The small molecule below binds the protein below.
Small molecule (SMILES): CC(=O)N[C@H]1[C@H](O[C@H]2[C@H](O)[C@@H](NC(C)=O)CO[C@@H]2CO)O[C@H](CO)[C@@H](O)[C@@H]1O

Binding-site contacts:
Ligand atom O6 contacts residue VAL1289 of chain 1.B at 3.9 Å.
Ligand atom C5 contacts residue ASN1293 of chain 1.B at 3.7 Å.
Ligand atom C7 contacts residue VAL1289 of chain 1.B at 4.0 Å (hydrophobic).
Ligand atom O7 contacts residue VAL1289 of chain 1.B at 3.5 Å (h-bond).
Ligand atom C8 contacts residue ASN1293 of chain 1.B at 3.8 Å.
Ligand atom N2 contacts residue VAL1289 of chain 1.B at 3.9 Å.
Ligand atom C7 contacts residue ASN1293 of chain 1.B at 3.5 Å.
Ligand atom C3 contacts residue VAL1289 of chain 1.B at 3.9 Å (hydrophobic).
Ligand atom C5 contacts residue ASP1243 of chain 1.B at 4.4 Å.
Ligand atom O5 contacts residue VAL1289 of chain 1.B at 3.8 Å.
Ligand atom C1 contacts residue ASN1293 of chain 1.B at 1.4 Å.
Ligand atom O7 contacts residue PHE1291 of chain 1.B at 3.9 Å.
Ligand atom N2 contacts residue ASN1293 of chain 1.B at 2.8 Å (h-bond).
Ligand atom O5 contacts residue ASN1293 of chain 1.B at 2.4 Å (h-bond).
Ligand atom C4 contacts residue ASN1293 of chain 1.B at 4.2 Å.
Ligand atom O4 contacts residue VAL1289 of chain 1.B at 4.0 Å.
Ligand atom C2 contacts residue ASN1293 of chain 1.B at 2.4 Å.
Ligand atom O7 contacts residue ASN1293 of chain 1.B at 4.4 Å.
Ligand atom C3 contacts residue ASN1293 of chain 1.B at 3.8 Å.
Ligand atom C6 contacts residue ASP1243 of chain 1.B at 4.0 Å.
Ligand atom O3 contacts residue VAL1289 of chain 1.B at 3.4 Å.

Sequence of chain 1.B:
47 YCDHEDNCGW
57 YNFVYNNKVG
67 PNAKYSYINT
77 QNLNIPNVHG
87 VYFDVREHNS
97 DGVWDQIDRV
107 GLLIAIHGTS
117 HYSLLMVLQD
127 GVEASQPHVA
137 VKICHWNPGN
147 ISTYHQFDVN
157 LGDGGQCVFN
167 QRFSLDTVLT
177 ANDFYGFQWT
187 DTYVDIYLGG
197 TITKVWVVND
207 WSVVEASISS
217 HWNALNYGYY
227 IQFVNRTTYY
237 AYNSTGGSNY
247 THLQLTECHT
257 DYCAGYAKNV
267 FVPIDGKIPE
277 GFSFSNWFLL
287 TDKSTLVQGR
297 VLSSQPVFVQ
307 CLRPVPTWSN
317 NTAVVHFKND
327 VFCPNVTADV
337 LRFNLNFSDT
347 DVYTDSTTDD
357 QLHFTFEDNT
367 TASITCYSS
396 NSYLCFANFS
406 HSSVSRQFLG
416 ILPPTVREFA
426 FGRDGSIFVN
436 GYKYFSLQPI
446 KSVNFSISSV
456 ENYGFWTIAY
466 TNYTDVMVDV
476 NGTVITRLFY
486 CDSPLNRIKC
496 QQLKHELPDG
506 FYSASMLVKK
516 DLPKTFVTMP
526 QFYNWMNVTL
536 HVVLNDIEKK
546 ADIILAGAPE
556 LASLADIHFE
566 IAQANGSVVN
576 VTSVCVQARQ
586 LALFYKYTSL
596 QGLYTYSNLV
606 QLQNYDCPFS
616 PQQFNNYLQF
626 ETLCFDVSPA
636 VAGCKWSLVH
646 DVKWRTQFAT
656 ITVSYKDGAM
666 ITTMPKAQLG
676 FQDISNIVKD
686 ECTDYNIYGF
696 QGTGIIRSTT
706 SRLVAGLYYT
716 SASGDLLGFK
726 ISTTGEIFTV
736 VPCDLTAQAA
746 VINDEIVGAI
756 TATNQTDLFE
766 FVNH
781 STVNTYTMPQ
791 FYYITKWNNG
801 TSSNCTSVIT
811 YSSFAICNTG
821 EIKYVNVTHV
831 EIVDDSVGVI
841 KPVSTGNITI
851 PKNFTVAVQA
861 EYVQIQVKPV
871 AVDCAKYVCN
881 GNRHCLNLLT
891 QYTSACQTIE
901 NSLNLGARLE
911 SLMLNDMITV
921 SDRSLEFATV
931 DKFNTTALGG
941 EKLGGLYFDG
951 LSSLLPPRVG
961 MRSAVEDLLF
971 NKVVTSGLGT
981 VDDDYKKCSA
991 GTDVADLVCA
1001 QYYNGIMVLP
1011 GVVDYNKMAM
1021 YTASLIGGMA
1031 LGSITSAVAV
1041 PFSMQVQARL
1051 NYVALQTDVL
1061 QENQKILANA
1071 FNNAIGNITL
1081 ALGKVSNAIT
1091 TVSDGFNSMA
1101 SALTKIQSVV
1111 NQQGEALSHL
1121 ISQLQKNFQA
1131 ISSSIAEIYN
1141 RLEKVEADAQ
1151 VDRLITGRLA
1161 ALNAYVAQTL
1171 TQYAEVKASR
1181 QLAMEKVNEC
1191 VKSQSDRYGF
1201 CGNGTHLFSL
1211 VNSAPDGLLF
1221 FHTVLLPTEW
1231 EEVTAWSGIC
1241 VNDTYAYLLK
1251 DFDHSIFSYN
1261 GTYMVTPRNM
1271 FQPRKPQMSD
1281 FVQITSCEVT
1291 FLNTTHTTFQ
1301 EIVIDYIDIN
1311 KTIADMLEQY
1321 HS